Binding-site contacts:
Ligand atom C80 contacts residue TYR87 of chain 1.C at 3.8 Å (hydrophobic).
Ligand atom C28 contacts residue GLY246 of chain 1.C at 3.6 Å.
Ligand atom C25 contacts residue GLY27 of chain 1.C at 3.6 Å.
Ligand atom C68 contacts residue GLY50 of chain 1.C at 3.8 Å.
Ligand atom C65 contacts residue GLY50 of chain 1.C at 3.5 Å.
Ligand atom C74 contacts residue THR88 of chain 1.C at 3.5 Å.
Ligand atom C46 contacts residue ARG251 of chain 1.C at 3.5 Å.
Ligand atom O58 contacts residue GLY50 of chain 1.C at 3.5 Å (h-bond).
Ligand atom C84 contacts residue ILE142 of chain 1.C at 3.8 Å (hydrophobic).
Ligand atom O51 contacts residue THR88 of chain 1.C at 3.4 Å (h-bond).
Ligand atom C3 contacts residue TYR87 of chain 1.C at 3.8 Å (hydrophobic).
Ligand atom C22 contacts residue GLY27 of chain 1.C at 3.8 Å.
Ligand atom N1 contacts residue THR247 of chain 1.C at 3.7 Å.
Ligand atom C3 contacts residue GLY246 of chain 1.C at 3.7 Å.
Ligand atom C5 contacts residue GLY246 of chain 1.C at 3.6 Å.
Ligand atom C69 contacts residue GLY50 of chain 1.C at 3.2 Å.
Ligand atom O58 contacts residue TYR87 of chain 1.C at 3.5 Å.
Ligand atom O51 contacts residue TYR87 of chain 1.C at 3.5 Å.
Ligand atom N31 contacts residue THR248 of chain 1.C at 3.5 Å (h-bond).
Ligand atom C80 contacts residue VAL85 of chain 1.C at 3.6 Å (hydrophobic).
Ligand atom C40 contacts residue GLN89 of chain 1.C at 3.7 Å.
Ligand atom C34 contacts residue GLY246 of chain 1.C at 3.4 Å.
Ligand atom C76 contacts residue THR88 of chain 1.C at 3.2 Å.
Ligand atom O58 contacts residue ASP48 of chain 1.C at 2.5 Å (salt-bridge).
Ligand atom C52 contacts residue GLN89 of chain 1.C at 3.6 Å.
Ligand atom C65 contacts residue ASP244 of chain 1.C at 3.5 Å.
Ligand atom N1 contacts residue GLY246 of chain 1.C at 3.0 Å (h-bond).
Ligand atom C13 contacts residue TRP131 of chain 1.C at 3.8 Å (hydrophobic).
Ligand atom C37 contacts residue GLN89 of chain 1.C at 3.6 Å.
Ligand atom O51 contacts residue GLN89 of chain 1.C at 3.2 Å (h-bond).
Ligand atom C28 contacts residue THR248 of chain 1.C at 3.4 Å.
Ligand atom C52 contacts residue TYR87 of chain 1.C at 3.7 Å (hydrophobic).
Ligand atom C60 contacts residue ASP244 of chain 1.C at 3.3 Å.
Ligand atom O45 contacts residue ARG251 of chain 1.C at 3.5 Å (salt-bridge).
Ligand atom C5 contacts residue ASP48 of chain 1.C at 3.6 Å.
Ligand atom C56 contacts residue ASP244 of chain 1.C at 3.7 Å.
Ligand atom C56 contacts residue ASP48 of chain 1.C at 3.6 Å.
Ligand atom C72 contacts residue PRO86 of chain 1.C at 3.6 Å (hydrophobic).
Ligand atom N63 contacts residue ASP244 of chain 1.C at 2.8 Å (salt-bridge).
Ligand atom N63 contacts residue GLY50 of chain 1.C at 3.0 Å (h-bond).

Sequence of chain 1.C:
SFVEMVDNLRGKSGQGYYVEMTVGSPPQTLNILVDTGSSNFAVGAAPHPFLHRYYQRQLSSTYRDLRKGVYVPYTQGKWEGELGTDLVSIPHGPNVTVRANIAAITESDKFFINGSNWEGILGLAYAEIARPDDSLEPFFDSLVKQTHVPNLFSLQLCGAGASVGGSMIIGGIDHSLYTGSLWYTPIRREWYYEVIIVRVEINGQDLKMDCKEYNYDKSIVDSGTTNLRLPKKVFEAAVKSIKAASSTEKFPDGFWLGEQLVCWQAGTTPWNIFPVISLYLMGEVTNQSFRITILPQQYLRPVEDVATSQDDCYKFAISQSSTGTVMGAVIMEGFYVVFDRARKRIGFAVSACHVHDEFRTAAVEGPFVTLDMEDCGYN

This protein binds this small molecule.
Small molecule (SMILES): COCc1cc2cc(c1)C(=O)N[C@H]([C@H](O)CNCc1cccc(C(C)C)c1)C[C@H](C)CCCCCCCN2